Sequence of chain 2.L:
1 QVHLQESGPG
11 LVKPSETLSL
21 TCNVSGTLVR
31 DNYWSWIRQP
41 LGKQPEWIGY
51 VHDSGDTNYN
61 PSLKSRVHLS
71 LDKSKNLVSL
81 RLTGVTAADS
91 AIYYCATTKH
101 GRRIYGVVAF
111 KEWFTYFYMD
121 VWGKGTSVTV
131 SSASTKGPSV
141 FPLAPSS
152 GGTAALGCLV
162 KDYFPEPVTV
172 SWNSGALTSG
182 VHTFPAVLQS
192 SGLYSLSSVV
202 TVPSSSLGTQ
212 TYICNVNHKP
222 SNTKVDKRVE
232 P

A small-molecule ligand and the protein it binds are described below.
Small molecule (SMILES): CC(=O)N[C@@H]1[C@@H](O)[C@H](O)[C@@H](CO)O[C@H]1O

Binding-site contacts:
Ligand atom C7 contacts residue THR94 of chain 2.D at 4.4 Å.
Ligand atom O7 contacts residue SER90 of chain 2.D at 4.3 Å.
Ligand atom C8 contacts residue TRP88 of chain 2.D at 3.9 Å (hydrophobic).
Ligand atom C7 contacts residue ARG92 of chain 2.D at 4.4 Å.
Ligand atom C8 contacts residue THR94 of chain 2.D at 4.4 Å.
Ligand atom N2 contacts residue THR94 of chain 2.D at 3.6 Å (h-bond).
Ligand atom C8 contacts residue ARG92 of chain 2.D at 3.9 Å.
Ligand atom C6 contacts residue ILE108 of chain 2.C at 3.9 Å (hydrophobic).
Ligand atom O5 contacts residue ASN107 of chain 2.C at 2.3 Å (h-bond).
Ligand atom N2 contacts residue ASN107 of chain 2.C at 3.0 Å (h-bond).
Ligand atom O6 contacts residue ILE108 of chain 2.C at 3.8 Å.
Ligand atom C8 contacts residue PHE114 of chain 2.L at 3.9 Å (hydrophobic).
Ligand atom C8 contacts residue ASP89 of chain 2.D at 3.3 Å.
Ligand atom O7 contacts residue PHE114 of chain 2.L at 3.5 Å.
Ligand atom C2 contacts residue ASN107 of chain 2.C at 2.5 Å.
Ligand atom O7 contacts residue ASP89 of chain 2.D at 4.2 Å.
Ligand atom O3 contacts residue THR115 of chain 2.L at 3.9 Å.
Ligand atom C7 contacts residue ASN107 of chain 2.C at 3.1 Å.
Ligand atom C3 contacts residue ASN107 of chain 2.C at 3.8 Å.
Ligand atom C7 contacts residue ASP89 of chain 2.D at 4.2 Å.
Ligand atom C1 contacts residue ILE108 of chain 2.C at 4.3 Å (hydrophobic).
Ligand atom O7 contacts residue ASN107 of chain 2.C at 2.9 Å (h-bond).
Ligand atom C8 contacts residue ASN107 of chain 2.C at 4.4 Å.
Ligand atom C3 contacts residue THR94 of chain 2.D at 4.1 Å.
Ligand atom C5 contacts residue ILE108 of chain 2.C at 4.4 Å (hydrophobic).
Ligand atom O5 contacts residue ILE108 of chain 2.C at 3.9 Å.
Ligand atom C5 contacts residue ASN107 of chain 2.C at 3.6 Å.
Ligand atom C7 contacts residue PHE114 of chain 2.L at 3.9 Å (hydrophobic).
Ligand atom C4 contacts residue ASN107 of chain 2.C at 4.2 Å.
Ligand atom C6 contacts residue THR109 of chain 2.C at 4.0 Å.
Ligand atom C2 contacts residue THR94 of chain 2.D at 4.3 Å.
Ligand atom C1 contacts residue ASN107 of chain 2.C at 1.4 Å.

Sequence of chain 2.C:
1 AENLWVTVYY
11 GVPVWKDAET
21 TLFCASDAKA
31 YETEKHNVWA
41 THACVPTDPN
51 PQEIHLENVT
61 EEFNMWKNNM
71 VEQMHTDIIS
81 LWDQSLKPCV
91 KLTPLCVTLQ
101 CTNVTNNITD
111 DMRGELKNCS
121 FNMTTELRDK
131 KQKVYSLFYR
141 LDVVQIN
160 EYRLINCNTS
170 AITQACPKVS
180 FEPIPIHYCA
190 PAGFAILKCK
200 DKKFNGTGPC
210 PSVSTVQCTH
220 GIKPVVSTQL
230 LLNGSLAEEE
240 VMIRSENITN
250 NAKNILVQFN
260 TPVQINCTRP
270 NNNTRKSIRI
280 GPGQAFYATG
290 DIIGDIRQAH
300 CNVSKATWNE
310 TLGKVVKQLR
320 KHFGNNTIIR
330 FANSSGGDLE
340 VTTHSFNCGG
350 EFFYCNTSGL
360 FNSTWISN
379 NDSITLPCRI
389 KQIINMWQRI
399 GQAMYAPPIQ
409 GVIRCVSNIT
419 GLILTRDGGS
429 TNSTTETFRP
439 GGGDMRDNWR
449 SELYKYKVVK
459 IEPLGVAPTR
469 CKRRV

Sequence of chain 2.D:
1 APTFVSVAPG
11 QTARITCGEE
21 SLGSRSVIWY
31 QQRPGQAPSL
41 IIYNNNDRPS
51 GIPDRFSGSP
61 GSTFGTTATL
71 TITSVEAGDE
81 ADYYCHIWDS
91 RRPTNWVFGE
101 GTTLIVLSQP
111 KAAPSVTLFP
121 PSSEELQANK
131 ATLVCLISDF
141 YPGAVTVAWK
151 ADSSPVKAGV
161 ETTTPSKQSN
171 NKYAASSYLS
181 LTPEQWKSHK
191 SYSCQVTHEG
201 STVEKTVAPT